This small molecule binds to this protein.
Small molecule (SMILES): CC(C)CCC[C@@H](C)[C@H]1CC[C@H]2[C@@H]3CC=C4C[C@@H](O)CC[C@]4(C)[C@H]3CC[C@]12C

Sequence of chain 1.E:
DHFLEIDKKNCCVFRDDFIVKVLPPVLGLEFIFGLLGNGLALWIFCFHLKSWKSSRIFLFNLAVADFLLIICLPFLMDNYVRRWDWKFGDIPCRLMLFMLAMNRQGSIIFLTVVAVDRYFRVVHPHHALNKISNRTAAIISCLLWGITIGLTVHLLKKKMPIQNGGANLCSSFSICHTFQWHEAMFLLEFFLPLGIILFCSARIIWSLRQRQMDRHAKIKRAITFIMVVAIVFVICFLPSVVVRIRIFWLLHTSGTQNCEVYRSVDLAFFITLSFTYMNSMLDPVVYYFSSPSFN

Binding-site contacts:
Ligand atom C25 contacts residue PHE58 of chain 1.E at 4.3 Å (hydrophobic).
Ligand atom C17 contacts residue VAL113 of chain 1.E at 3.8 Å (hydrophobic).
Ligand atom C23 contacts residue VAL113 of chain 1.E at 3.6 Å (hydrophobic).
Ligand atom C12 contacts residue THR112 of chain 1.E at 3.6 Å.
Ligand atom C26 contacts residue ASP117 of chain 1.E at 3.9 Å.
Ligand atom C21 contacts residue VAL116 of chain 1.E at 3.5 Å (hydrophobic).
Ligand atom C14 contacts residue LEU144 of chain 1.E at 3.7 Å (hydrophobic).
Ligand atom O1 contacts residue GLN105 of chain 1.E at 3.1 Å (h-bond).
Ligand atom C16 contacts residue LEU144 of chain 1.E at 3.6 Å (hydrophobic).
Ligand atom C21 contacts residue VAL113 of chain 1.E at 3.9 Å (hydrophobic).
Ligand atom C19 contacts residue ILE196 of chain 1.E at 4.3 Å (hydrophobic).
Ligand atom C10 contacts residue ILE109 of chain 1.E at 4.3 Å (hydrophobic).
Ligand atom C27 contacts residue ILE140 of chain 1.E at 4.1 Å (hydrophobic).
Ligand atom C27 contacts residue PHE58 of chain 1.E at 3.8 Å (hydrophobic).
Ligand atom C12 contacts residue VAL113 of chain 1.E at 4.2 Å (hydrophobic).
Ligand atom C12 contacts residue ILE109 of chain 1.E at 4.0 Å (hydrophobic).
Ligand atom C21 contacts residue THR112 of chain 1.E at 4.0 Å.
Ligand atom O1 contacts residue GLU189 of chain 1.E at 4.0 Å.
Ligand atom C2 contacts residue PRO193 of chain 1.E at 4.1 Å (hydrophobic).
Ligand atom C3 contacts residue LEU188 of chain 1.E at 3.8 Å (hydrophobic).
Ligand atom C2 contacts residue GLU189 of chain 1.E at 3.9 Å.
Ligand atom C9 contacts residue ILE109 of chain 1.E at 3.9 Å (hydrophobic).
Ligand atom C11 contacts residue THR112 of chain 1.E at 3.7 Å.
Ligand atom C1 contacts residue PRO193 of chain 1.E at 4.3 Å (hydrophobic).
Ligand atom C15 contacts residue LEU144 of chain 1.E at 3.7 Å (hydrophobic).
Ligand atom O1 contacts residue LEU151 of chain 1.E at 4.2 Å.
Ligand atom C27 contacts residue LEU129 of chain 1.E at 4.0 Å (hydrophobic).
Ligand atom C17 contacts residue LEU144 of chain 1.E at 4.0 Å (hydrophobic).
Ligand atom C3 contacts residue GLN105 of chain 1.E at 3.7 Å.
Ligand atom C19 contacts residue PRO193 of chain 1.E at 4.0 Å (hydrophobic).
Ligand atom C1 contacts residue ILE109 of chain 1.E at 3.5 Å (hydrophobic).
Ligand atom C26 contacts residue VAL116 of chain 1.E at 3.5 Å (hydrophobic).
Ligand atom C4 contacts residue LEU188 of chain 1.E at 3.5 Å (hydrophobic).
Ligand atom C26 contacts residue VAL113 of chain 1.E at 4.0 Å (hydrophobic).
Ligand atom O1 contacts residue LEU188 of chain 1.E at 3.2 Å.
Ligand atom C20 contacts residue VAL113 of chain 1.E at 4.3 Å (hydrophobic).
Ligand atom C19 contacts residue LEU192 of chain 1.E at 3.8 Å (hydrophobic).
Ligand atom C2 contacts residue LEU188 of chain 1.E at 4.3 Å (hydrophobic).
Ligand atom C25 contacts residue VAL113 of chain 1.E at 4.1 Å (hydrophobic).
Ligand atom C26 contacts residue LEU129 of chain 1.E at 4.0 Å (hydrophobic).